Sequence of chain 41.A:
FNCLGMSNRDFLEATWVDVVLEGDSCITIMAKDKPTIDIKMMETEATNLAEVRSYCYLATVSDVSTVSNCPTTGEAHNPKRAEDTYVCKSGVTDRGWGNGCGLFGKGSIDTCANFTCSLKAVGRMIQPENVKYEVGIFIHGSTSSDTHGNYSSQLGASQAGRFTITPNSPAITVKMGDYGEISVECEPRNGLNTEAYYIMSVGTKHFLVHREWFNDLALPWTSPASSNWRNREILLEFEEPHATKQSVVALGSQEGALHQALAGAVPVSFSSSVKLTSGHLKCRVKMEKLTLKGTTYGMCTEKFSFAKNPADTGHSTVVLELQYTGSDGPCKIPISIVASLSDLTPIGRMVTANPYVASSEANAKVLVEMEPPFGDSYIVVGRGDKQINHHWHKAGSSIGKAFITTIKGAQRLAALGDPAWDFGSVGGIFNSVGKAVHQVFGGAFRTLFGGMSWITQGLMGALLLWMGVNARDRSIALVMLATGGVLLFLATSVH

Binding-site contacts:
Ligand atom O5 contacts residue THR120 of chain 50.E at 3.4 Å (h-bond).
Ligand atom C5 contacts residue THR120 of chain 50.E at 4.0 Å.
Ligand atom C7 contacts residue TYR90 of chain 50.E at 4.1 Å (hydrophobic).
Ligand atom C5 contacts residue PHE119 of chain 50.E at 4.4 Å (hydrophobic).
Ligand atom C7 contacts residue ASP67 of chain 50.E at 3.9 Å.
Ligand atom O5 contacts residue SER66 of chain 50.E at 4.4 Å.
Ligand atom C5 contacts residue ASN118 of chain 50.E at 3.6 Å.
Ligand atom O7 contacts residue ASP67 of chain 50.E at 3.5 Å (salt-bridge).
Ligand atom C7 contacts residue ASN118 of chain 50.E at 3.1 Å.
Ligand atom C8 contacts residue ASN118 of chain 50.E at 4.4 Å.
Ligand atom O5 contacts residue PHE119 of chain 50.E at 3.8 Å.
Ligand atom C6 contacts residue THR89 of chain 50.E at 4.2 Å.
Ligand atom C1 contacts residue THR89 of chain 50.E at 4.4 Å.
Ligand atom O7 contacts residue SER66 of chain 50.E at 3.5 Å.
Ligand atom N2 contacts residue TYR90 of chain 50.E at 4.4 Å.
Ligand atom O4 contacts residue THR300 of chain 41.A at 4.5 Å.
Ligand atom O5 contacts residue THR89 of chain 50.E at 4.3 Å.
Ligand atom N2 contacts residue ASN118 of chain 50.E at 2.9 Å (h-bond).
Ligand atom O6 contacts residue THR120 of chain 50.E at 2.5 Å (h-bond).
Ligand atom C8 contacts residue ASP67 of chain 50.E at 4.0 Å.
Ligand atom C6 contacts residue PHE119 of chain 50.E at 3.8 Å (hydrophobic).
Ligand atom C1 contacts residue ASN118 of chain 50.E at 1.4 Å.
Ligand atom O6 contacts residue PHE119 of chain 50.E at 4.0 Å.
Ligand atom O5 contacts residue ASN118 of chain 50.E at 2.3 Å (h-bond).
Ligand atom O7 contacts residue ASN118 of chain 50.E at 3.0 Å (h-bond).
Ligand atom C3 contacts residue ASN118 of chain 50.E at 3.8 Å.
Ligand atom C1 contacts residue SER66 of chain 50.E at 4.5 Å.
Ligand atom C2 contacts residue ASN118 of chain 50.E at 2.5 Å.
Ligand atom C4 contacts residue ASN118 of chain 50.E at 4.2 Å.
Ligand atom C6 contacts residue THR120 of chain 50.E at 3.4 Å.
Ligand atom C8 contacts residue TYR90 of chain 50.E at 3.8 Å (hydrophobic).
Ligand atom C5 contacts residue THR89 of chain 50.E at 4.2 Å.

The small molecule below binds the protein below.
Small molecule (SMILES): CC(=O)N[C@@H]1[C@@H](O)[C@H](O)[C@@H](CO)O[C@H]1O

Sequence of chain 50.E:
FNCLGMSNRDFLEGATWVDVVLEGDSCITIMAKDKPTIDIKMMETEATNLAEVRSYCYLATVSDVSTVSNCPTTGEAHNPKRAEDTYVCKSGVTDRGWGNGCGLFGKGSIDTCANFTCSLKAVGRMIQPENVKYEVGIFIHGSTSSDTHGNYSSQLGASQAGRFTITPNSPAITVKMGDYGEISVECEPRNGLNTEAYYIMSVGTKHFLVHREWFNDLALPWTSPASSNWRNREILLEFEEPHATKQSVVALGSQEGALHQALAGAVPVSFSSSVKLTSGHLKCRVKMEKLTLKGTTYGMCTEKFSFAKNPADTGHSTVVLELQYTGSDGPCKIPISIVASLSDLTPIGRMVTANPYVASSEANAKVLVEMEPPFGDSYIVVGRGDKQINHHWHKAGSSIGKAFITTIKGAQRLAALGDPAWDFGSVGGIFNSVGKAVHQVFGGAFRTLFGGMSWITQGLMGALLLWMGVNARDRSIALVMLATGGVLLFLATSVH